Sequence of chain 2.A:
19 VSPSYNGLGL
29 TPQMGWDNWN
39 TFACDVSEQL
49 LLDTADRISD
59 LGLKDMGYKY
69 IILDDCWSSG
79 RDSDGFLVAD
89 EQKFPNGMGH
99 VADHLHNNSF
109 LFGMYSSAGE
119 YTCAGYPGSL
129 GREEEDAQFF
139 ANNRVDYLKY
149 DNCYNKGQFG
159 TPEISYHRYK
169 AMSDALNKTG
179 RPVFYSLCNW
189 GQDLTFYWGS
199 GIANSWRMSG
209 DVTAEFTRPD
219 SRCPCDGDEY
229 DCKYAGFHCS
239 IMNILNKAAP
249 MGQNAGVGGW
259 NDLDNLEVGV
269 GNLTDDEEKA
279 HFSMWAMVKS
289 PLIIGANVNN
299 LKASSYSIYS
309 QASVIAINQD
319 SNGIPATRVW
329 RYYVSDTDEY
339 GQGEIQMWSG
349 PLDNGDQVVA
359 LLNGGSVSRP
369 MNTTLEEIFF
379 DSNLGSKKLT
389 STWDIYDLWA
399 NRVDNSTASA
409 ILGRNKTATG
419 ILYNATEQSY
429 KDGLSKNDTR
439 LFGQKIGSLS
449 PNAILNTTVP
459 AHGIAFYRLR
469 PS

This protein binds this small molecule.
Small molecule (SMILES): CC(=O)N[C@@H]1[C@@H](O)[C@H](O)[C@@H](CO)O[C@H]1O

Binding-site contacts:
Ligand atom N2 contacts residue ASN403 of chain 2.A at 3.0 Å (h-bond).
Ligand atom O4 contacts residue ASP273 of chain 2.A at 3.5 Å.
Ligand atom C1 contacts residue ASN403 of chain 2.A at 1.5 Å.
Ligand atom O5 contacts residue ASN403 of chain 2.A at 2.4 Å (h-bond).
Ligand atom C1 contacts residue SER302 of chain 2.A at 4.1 Å.
Ligand atom C5 contacts residue ASN403 of chain 2.A at 3.7 Å.
Ligand atom C5 contacts residue ASP273 of chain 2.A at 4.3 Å.
Ligand atom O5 contacts residue SER302 of chain 2.A at 3.6 Å.
Ligand atom O6 contacts residue LYS300 of chain 2.A at 4.4 Å.
Ligand atom C3 contacts residue ASN403 of chain 2.A at 3.8 Å.
Ligand atom C4 contacts residue ASN403 of chain 2.A at 4.2 Å.
Ligand atom O7 contacts residue ASN403 of chain 2.A at 4.1 Å.
Ligand atom O6 contacts residue SER302 of chain 2.A at 3.1 Å (h-bond).
Ligand atom C2 contacts residue ASN403 of chain 2.A at 2.5 Å.
Ligand atom C6 contacts residue SER302 of chain 2.A at 3.6 Å.
Ligand atom C4 contacts residue ASP273 of chain 2.A at 4.3 Å.
Ligand atom C5 contacts residue SER302 of chain 2.A at 3.6 Å.
Ligand atom C3 contacts residue ASP273 of chain 2.A at 4.2 Å.
Ligand atom C7 contacts residue ASN403 of chain 2.A at 3.8 Å.